Sequence of chain 1.B:
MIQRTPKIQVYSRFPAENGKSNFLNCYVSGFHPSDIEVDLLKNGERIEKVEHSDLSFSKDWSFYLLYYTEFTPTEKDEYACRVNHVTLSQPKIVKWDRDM

Binding-site contacts:
Ligand atom C7 contacts residue VAL10 of chain 1.B at 3.1 Å (hydrophobic).
Ligand atom C16 contacts residue VAL10 of chain 1.B at 4.1 Å (hydrophobic).
Ligand atom C5 contacts residue GLN9 of chain 1.B at 3.9 Å.
Ligand atom C7 contacts residue MET100 of chain 1.B at 4.4 Å (hydrophobic).
Ligand atom C18 contacts residue TYR27 of chain 1.B at 3.1 Å (hydrophobic).
Ligand atom C6 contacts residue GLN9 of chain 1.B at 4.2 Å.
Ligand atom C8 contacts residue TYR11 of chain 1.B at 3.4 Å (hydrophobic).
Ligand atom C8 contacts residue GLN9 of chain 1.B at 4.5 Å.
Ligand atom S1 contacts residue TYR27 of chain 1.B at 4.1 Å.
Ligand atom C11 contacts residue TYR11 of chain 1.B at 4.2 Å (hydrophobic).
Ligand atom C12 contacts residue TYR27 of chain 1.B at 3.7 Å (hydrophobic).
Ligand atom S1 contacts residue TYR11 of chain 1.B at 3.8 Å.
Ligand atom C7 contacts residue TYR11 of chain 1.B at 3.7 Å (hydrophobic).
Ligand atom C12 contacts residue TYR11 of chain 1.B at 3.9 Å (hydrophobic).
Ligand atom N2 contacts residue MET100 of chain 1.B at 3.4 Å (h-bond).
Ligand atom S1 contacts residue GLN9 of chain 1.B at 3.8 Å.
Ligand atom C15 contacts residue MET100 of chain 1.B at 3.8 Å (hydrophobic).
Ligand atom C11 contacts residue TYR27 of chain 1.B at 3.2 Å (hydrophobic).
Ligand atom C14 contacts residue TYR11 of chain 1.B at 3.2 Å (hydrophobic).
Ligand atom C7 contacts residue GLN9 of chain 1.B at 4.4 Å.
Ligand atom C6 contacts residue TYR11 of chain 1.B at 3.0 Å (hydrophobic).
Ligand atom C2 contacts residue VAL10 of chain 1.B at 4.4 Å (hydrophobic).
Ligand atom N1 contacts residue TYR11 of chain 1.B at 3.4 Å.
Ligand atom C9 contacts residue TYR11 of chain 1.B at 3.3 Å (hydrophobic).
Ligand atom C2 contacts residue MET100 of chain 1.B at 4.1 Å (hydrophobic).
Ligand atom C10 contacts residue TYR11 of chain 1.B at 3.6 Å (hydrophobic).
Ligand atom C4 contacts residue GLN9 of chain 1.B at 3.4 Å.
Ligand atom C5 contacts residue TYR11 of chain 1.B at 3.9 Å (hydrophobic).
Ligand atom C17 contacts residue TYR11 of chain 1.B at 3.2 Å (hydrophobic).
Ligand atom C10 contacts residue TYR27 of chain 1.B at 4.0 Å (hydrophobic).
Ligand atom C3 contacts residue GLN9 of chain 1.B at 3.5 Å.
Ligand atom C2 contacts residue GLN9 of chain 1.B at 4.4 Å.
Ligand atom C13 contacts residue TYR11 of chain 1.B at 3.4 Å (hydrophobic).
Ligand atom C16 contacts residue MET100 of chain 1.B at 3.0 Å (hydrophobic).
Ligand atom C6 contacts residue VAL10 of chain 1.B at 3.6 Å (hydrophobic).

This small molecule binds to this protein.
Small molecule (SMILES): Cc1ccc2c(c1)sc(-c1ccc(N(C)C)cc1)[n+]2C